Sequence of chain 1.A:
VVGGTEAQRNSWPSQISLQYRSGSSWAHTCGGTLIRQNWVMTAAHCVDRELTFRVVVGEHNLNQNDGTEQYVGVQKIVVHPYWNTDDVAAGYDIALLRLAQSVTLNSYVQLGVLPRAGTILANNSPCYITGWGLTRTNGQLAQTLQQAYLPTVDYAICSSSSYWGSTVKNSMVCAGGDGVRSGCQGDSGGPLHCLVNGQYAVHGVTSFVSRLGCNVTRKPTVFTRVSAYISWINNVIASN

The protein below binds the small molecule below.
Small molecule (SMILES): CC(C)[C@H](NC(=O)c1ccc(C(=O)O)cc1)C(=O)N1CCC[C@H]1C(=O)N[C@H](C(=O)C(F)(F)F)C(C)C

Binding-site contacts:
Ligand atom C29 contacts residue VAL209 of chain 1.A at 3.6 Å (hydrophobic).
Ligand atom F36 contacts residue HIS45 of chain 1.A at 3.0 Å.
Ligand atom C28 contacts residue CYS184 of chain 1.A at 3.6 Å (hydrophobic).
Ligand atom N26 contacts residue SER207 of chain 1.A at 3.2 Å (h-bond).
Ligand atom O32 contacts residue ASP187 of chain 1.A at 3.1 Å (salt-bridge).
Ligand atom C8 contacts residue VAL88 of chain 1.A at 3.6 Å (hydrophobic).
Ligand atom C14 contacts residue VAL209 of chain 1.A at 3.6 Å (hydrophobic).
Ligand atom C21 contacts residue HIS45 of chain 1.A at 3.5 Å.
Ligand atom O32 contacts residue SER188 of chain 1.A at 2.4 Å (h-bond).
Ligand atom O32 contacts residue GLY186 of chain 1.A at 2.6 Å (h-bond).
Ligand atom C28 contacts residue SER188 of chain 1.A at 3.3 Å.
Ligand atom C20 contacts residue SER207 of chain 1.A at 3.5 Å.
Ligand atom F34 contacts residue GLY186 of chain 1.A at 3.4 Å.
Ligand atom C30 contacts residue THR206 of chain 1.A at 3.5 Å.
Ligand atom N12 contacts residue VAL209 of chain 1.A at 3.0 Å (h-bond).
Ligand atom C8 contacts residue ARG211 of chain 1.A at 3.5 Å.
Ligand atom C15 contacts residue GLN185 of chain 1.A at 3.4 Å.
Ligand atom C1 contacts residue VAL209 of chain 1.A at 3.6 Å (hydrophobic).
Ligand atom F35 contacts residue THR29 of chain 1.A at 3.5 Å.
Ligand atom O6 contacts residue ALA89 of chain 1.A at 3.5 Å.
Ligand atom F34 contacts residue GLN185 of chain 1.A at 3.4 Å.
Ligand atom O18 contacts residue PHE208 of chain 1.A at 3.2 Å.
Ligand atom O18 contacts residue VAL209 of chain 1.A at 2.9 Å (h-bond).
Ligand atom C27 contacts residue SER188 of chain 1.A at 2.4 Å.
Ligand atom O5 contacts residue THR167 of chain 1.A at 2.6 Å (h-bond).
Ligand atom C30 contacts residue SER188 of chain 1.A at 3.3 Å.
Ligand atom F35 contacts residue CYS30 of chain 1.A at 3.4 Å.
Ligand atom O32 contacts residue GLN185 of chain 1.A at 3.4 Å.
Ligand atom F34 contacts residue SER188 of chain 1.A at 3.6 Å.
Ligand atom N26 contacts residue SER188 of chain 1.A at 2.7 Å (h-bond).
Ligand atom C31 contacts residue SER188 of chain 1.A at 1.5 Å.
Ligand atom C7 contacts residue ARG211 of chain 1.A at 3.6 Å.
Ligand atom C33 contacts residue SER188 of chain 1.A at 2.4 Å.
Ligand atom C4 contacts residue THR167 of chain 1.A at 3.4 Å.
Ligand atom O32 contacts residue CYS184 of chain 1.A at 3.6 Å (h-bond).
Ligand atom F36 contacts residue SER188 of chain 1.A at 2.8 Å.
Ligand atom O6 contacts residue THR167 of chain 1.A at 3.5 Å (h-bond).
Ligand atom F35 contacts residue SER188 of chain 1.A at 2.9 Å.
Ligand atom C16 contacts residue SER210 of chain 1.A at 3.5 Å.
Ligand atom N26 contacts residue HIS45 of chain 1.A at 3.6 Å.